The small molecule below binds the protein below.
Small molecule (SMILES): Cc1cc(N)nc2cc(-c3ccc(OCc4ccccn4)c(CN)c3)ccc12

Binding-site contacts:
Ligand atom C13 contacts residue HEM1 of chain 1.E at 3.0 Å.
Ligand atom C4A contacts residue HEM1 of chain 1.E at 3.2 Å.
Ligand atom C22 contacts residue PHE65 of chain 1.A at 3.9 Å (hydrophobic).
Ligand atom C07 contacts residue VAL296 of chain 1.A at 3.2 Å (hydrophobic).
Ligand atom N02 contacts residue PRO294 of chain 1.A at 3.9 Å.
Ligand atom C10 contacts residue GLU321 of chain 1.A at 3.4 Å.
Ligand atom C08 contacts residue HEM1 of chain 1.E at 3.7 Å.
Ligand atom C16 contacts residue GLN207 of chain 1.A at 3.7 Å.
Ligand atom N02 contacts residue GLU321 of chain 1.A at 2.6 Å (salt-bridge).
Ligand atom N01 contacts residue GLU321 of chain 1.A at 2.8 Å (salt-bridge).
Ligand atom C13 contacts residue TRP407 of chain 1.A at 3.6 Å (hydrophobic).
Ligand atom C06 contacts residue HEM1 of chain 1.E at 3.8 Å.
Ligand atom C02 contacts residue HEM1 of chain 1.E at 3.6 Å.
Ligand atom C17 contacts residue GLN207 of chain 1.A at 3.8 Å.
Ligand atom N02 contacts residue MET318 of chain 1.A at 3.8 Å.
Ligand atom C09 contacts residue GLU321 of chain 1.A at 3.2 Å.
Ligand atom C06 contacts residue VAL296 of chain 1.A at 3.5 Å (hydrophobic).
Ligand atom C14 contacts residue HEM1 of chain 1.E at 3.7 Å.
Ligand atom C4A contacts residue PHE313 of chain 1.A at 3.5 Å (hydrophobic).
Ligand atom C03 contacts residue HEM1 of chain 1.E at 3.2 Å.
Ligand atom C07 contacts residue HEM1 of chain 1.E at 3.6 Å.
Ligand atom N02 contacts residue HEM1 of chain 1.E at 3.6 Å.
Ligand atom N18 contacts residue SER206 of chain 1.A at 3.8 Å.
Ligand atom N01 contacts residue HEM1 of chain 1.E at 3.9 Å.
Ligand atom C06 contacts residue PHE313 of chain 1.A at 3.7 Å (hydrophobic).
Ligand atom C25 contacts residue TRP34 of chain 1.B at 3.7 Å (hydrophobic).
Ligand atom C23 contacts residue PHE65 of chain 1.A at 3.9 Å (hydrophobic).
Ligand atom N02 contacts residue TRP316 of chain 1.A at 2.6 Å (h-bond).
Ligand atom C04 contacts residue HEM1 of chain 1.E at 3.5 Å.
Ligand atom C26 contacts residue TRP34 of chain 1.B at 3.6 Å (hydrophobic).
Ligand atom C12 contacts residue HEM1 of chain 1.E at 2.9 Å.
Ligand atom C08 contacts residue VAL296 of chain 1.A at 3.9 Å (hydrophobic).
Ligand atom N18 contacts residue GLN207 of chain 1.A at 3.2 Å (h-bond).
Ligand atom C09 contacts residue HEM1 of chain 1.E at 3.5 Å.
Ligand atom C02 contacts residue GLU321 of chain 1.A at 3.1 Å.
Ligand atom N02 contacts residue TYR317 of chain 1.A at 3.4 Å.
Ligand atom C02 contacts residue TRP316 of chain 1.A at 3.7 Å (hydrophobic).
Ligand atom C11 contacts residue HEM1 of chain 1.E at 3.3 Å.
Ligand atom C12 contacts residue TRP407 of chain 1.A at 3.8 Å (hydrophobic).
Ligand atom C05 contacts residue HEM1 of chain 1.E at 3.9 Å.

Sequence of chain 1.B:
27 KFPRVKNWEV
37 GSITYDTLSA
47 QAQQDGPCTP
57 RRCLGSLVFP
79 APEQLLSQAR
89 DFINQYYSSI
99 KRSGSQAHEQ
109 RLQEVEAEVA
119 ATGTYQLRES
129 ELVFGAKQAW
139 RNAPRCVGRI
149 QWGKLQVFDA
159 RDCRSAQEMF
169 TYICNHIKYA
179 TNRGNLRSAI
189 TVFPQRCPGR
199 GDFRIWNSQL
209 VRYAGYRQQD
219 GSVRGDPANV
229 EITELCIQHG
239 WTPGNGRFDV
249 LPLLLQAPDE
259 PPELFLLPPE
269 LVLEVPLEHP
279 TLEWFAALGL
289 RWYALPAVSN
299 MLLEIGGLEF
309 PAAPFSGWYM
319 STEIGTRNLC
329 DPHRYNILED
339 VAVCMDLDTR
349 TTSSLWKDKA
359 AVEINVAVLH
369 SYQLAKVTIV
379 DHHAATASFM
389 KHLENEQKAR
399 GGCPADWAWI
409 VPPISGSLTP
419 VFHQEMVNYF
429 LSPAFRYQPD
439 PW

Sequence of chain 1.A:
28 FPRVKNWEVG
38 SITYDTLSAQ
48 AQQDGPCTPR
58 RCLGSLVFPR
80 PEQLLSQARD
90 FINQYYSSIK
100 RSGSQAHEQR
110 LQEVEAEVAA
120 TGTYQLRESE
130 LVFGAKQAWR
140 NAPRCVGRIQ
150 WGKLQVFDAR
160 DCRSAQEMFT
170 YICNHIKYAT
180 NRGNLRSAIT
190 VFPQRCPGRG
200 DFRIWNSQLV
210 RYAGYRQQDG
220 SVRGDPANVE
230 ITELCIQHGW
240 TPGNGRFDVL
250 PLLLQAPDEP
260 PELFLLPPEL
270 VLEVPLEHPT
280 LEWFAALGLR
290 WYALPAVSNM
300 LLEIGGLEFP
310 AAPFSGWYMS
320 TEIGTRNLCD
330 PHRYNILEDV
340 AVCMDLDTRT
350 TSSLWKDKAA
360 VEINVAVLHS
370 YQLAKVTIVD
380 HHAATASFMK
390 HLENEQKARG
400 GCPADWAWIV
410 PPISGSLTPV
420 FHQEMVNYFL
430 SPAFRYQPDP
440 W